Sequence of chain 1.A:
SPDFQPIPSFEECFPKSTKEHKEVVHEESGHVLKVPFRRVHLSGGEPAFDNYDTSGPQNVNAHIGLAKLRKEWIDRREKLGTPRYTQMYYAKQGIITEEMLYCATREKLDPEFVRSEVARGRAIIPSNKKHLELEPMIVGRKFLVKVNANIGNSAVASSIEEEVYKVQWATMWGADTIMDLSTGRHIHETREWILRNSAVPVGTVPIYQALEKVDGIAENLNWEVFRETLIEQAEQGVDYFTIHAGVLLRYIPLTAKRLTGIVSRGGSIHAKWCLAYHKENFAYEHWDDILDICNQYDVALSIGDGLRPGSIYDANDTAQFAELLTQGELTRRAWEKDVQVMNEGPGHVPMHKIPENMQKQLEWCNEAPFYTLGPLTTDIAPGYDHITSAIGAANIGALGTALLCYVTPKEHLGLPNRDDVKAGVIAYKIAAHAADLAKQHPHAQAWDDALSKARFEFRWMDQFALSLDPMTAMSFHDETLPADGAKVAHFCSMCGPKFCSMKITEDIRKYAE

This protein binds this small molecule.
Small molecule (SMILES): O=P(O)(O)OC[C@H]1O[C@@H](n2ccnc2)[C@H](O)[C@@H]1O

Binding-site contacts:
Ligand atom C4 contacts residue GLU354 of chain 1.A at 3.6 Å.
Ligand atom O7 contacts residue TYR218 of chain 1.A at 2.5 Å (h-bond).
Ligand atom C2 contacts residue ARG318 of chain 1.A at 3.5 Å.
Ligand atom O2' contacts residue MET189 of chain 1.A at 3.2 Å (h-bond).
Ligand atom O6 contacts residue SAH1 of chain 1.D at 3.7 Å.
Ligand atom O3' contacts residue ASN160 of chain 1.A at 3.0 Å (h-bond).
Ligand atom C2' contacts residue GLU354 of chain 1.A at 3.2 Å.
Ligand atom C5 contacts residue GLU354 of chain 1.A at 3.5 Å.
Ligand atom N3 contacts residue GLU354 of chain 1.A at 3.3 Å (salt-bridge).
Ligand atom N3 contacts residue GLY355 of chain 1.A at 3.2 Å (h-bond).
Ligand atom O7 contacts residue GLY276 of chain 1.A at 2.9 Å (h-bond).
Ligand atom O2' contacts residue THR252 of chain 1.A at 3.5 Å (h-bond).
Ligand atom O7 contacts residue HIS254 of chain 1.A at 3.5 Å (h-bond).
Ligand atom O3' contacts residue MET189 of chain 1.A at 3.2 Å (h-bond).
Ligand atom O8 contacts residue HIS254 of chain 1.A at 2.9 Å (h-bond).
Ligand atom O2' contacts residue TYR381 of chain 1.A at 3.5 Å.
Ligand atom P contacts residue ARG275 of chain 1.A at 3.6 Å.
Ligand atom O6 contacts residue SER274 of chain 1.A at 3.5 Å.
Ligand atom C4 contacts residue LEU383 of chain 1.A at 3.6 Å (hydrophobic).
Ligand atom C4' contacts residue SAH1 of chain 1.D at 3.7 Å.
Ligand atom N3 contacts residue ASP315 of chain 1.A at 2.9 Å (salt-bridge).
Ligand atom P contacts residue HIS254 of chain 1.A at 3.7 Å.
Ligand atom O8 contacts residue SER274 of chain 1.A at 2.7 Å (h-bond).
Ligand atom C2 contacts residue GLU354 of chain 1.A at 3.1 Å.
Ligand atom P contacts residue SER274 of chain 1.A at 3.4 Å.
Ligand atom O6 contacts residue ARG275 of chain 1.A at 2.9 Å (salt-bridge).
Ligand atom O2' contacts residue GLU354 of chain 1.A at 2.9 Å (salt-bridge).
Ligand atom O5' contacts residue TYR218 of chain 1.A at 3.5 Å (h-bond).
Ligand atom O7 contacts residue ARG275 of chain 1.A at 3.6 Å (salt-bridge).
Ligand atom C5' contacts residue SAH1 of chain 1.D at 3.4 Å.
Ligand atom N1 contacts residue GLU354 of chain 1.A at 3.2 Å (salt-bridge).
Ligand atom C5' contacts residue TYR218 of chain 1.A at 3.5 Å (hydrophobic).
Ligand atom C2 contacts residue ASP315 of chain 1.A at 3.7 Å.
Ligand atom O8 contacts residue ARG318 of chain 1.A at 2.9 Å (salt-bridge).
Ligand atom P contacts residue ARG318 of chain 1.A at 3.7 Å.
Ligand atom P contacts residue TYR218 of chain 1.A at 3.5 Å.
Ligand atom O3' contacts residue LEU191 of chain 1.A at 3.6 Å.
Ligand atom C4 contacts residue TYR381 of chain 1.A at 3.2 Å (hydrophobic).
Ligand atom C4 contacts residue GLY355 of chain 1.A at 3.3 Å.
Ligand atom O6 contacts residue ARG318 of chain 1.A at 2.8 Å (salt-bridge).